Sequence of chain 1.A:
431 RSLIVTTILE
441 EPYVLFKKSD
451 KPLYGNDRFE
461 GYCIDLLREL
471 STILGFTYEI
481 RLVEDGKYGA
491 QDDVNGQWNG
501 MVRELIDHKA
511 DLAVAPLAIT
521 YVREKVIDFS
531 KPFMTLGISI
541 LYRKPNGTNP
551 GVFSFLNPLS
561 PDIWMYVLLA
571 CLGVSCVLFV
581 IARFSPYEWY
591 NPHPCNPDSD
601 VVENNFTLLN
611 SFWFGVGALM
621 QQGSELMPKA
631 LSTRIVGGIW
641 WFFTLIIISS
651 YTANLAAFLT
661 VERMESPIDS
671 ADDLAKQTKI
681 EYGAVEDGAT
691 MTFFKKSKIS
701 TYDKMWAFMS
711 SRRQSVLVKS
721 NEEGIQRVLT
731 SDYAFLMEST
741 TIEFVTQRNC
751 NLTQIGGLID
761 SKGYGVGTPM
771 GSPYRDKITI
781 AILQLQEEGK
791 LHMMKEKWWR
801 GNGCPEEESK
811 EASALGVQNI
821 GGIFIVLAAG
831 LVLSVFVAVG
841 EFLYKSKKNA

Sequence of chain 1.D:
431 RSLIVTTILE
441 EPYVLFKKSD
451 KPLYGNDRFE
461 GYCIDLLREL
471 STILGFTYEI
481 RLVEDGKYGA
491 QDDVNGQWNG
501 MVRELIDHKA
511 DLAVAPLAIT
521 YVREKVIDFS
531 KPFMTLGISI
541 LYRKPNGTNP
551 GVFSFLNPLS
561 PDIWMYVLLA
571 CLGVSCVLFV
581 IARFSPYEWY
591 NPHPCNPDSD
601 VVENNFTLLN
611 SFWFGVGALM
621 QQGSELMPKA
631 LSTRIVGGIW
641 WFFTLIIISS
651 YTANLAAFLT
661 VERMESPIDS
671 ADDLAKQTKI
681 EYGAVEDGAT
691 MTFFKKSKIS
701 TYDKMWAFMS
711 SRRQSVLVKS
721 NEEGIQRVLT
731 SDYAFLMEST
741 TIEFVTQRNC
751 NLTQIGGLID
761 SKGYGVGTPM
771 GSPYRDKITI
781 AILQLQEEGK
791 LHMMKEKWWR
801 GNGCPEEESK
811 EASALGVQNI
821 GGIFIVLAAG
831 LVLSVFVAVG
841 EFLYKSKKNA

The protein below binds the small molecule below.
Small molecule (SMILES): O=S1(=O)NCN(C2CC2)c2ccc(F)cc21

Binding-site contacts:
Ligand atom CAH contacts residue PHE533 of chain 1.A at 3.6 Å (hydrophobic).
Ligand atom CAE contacts residue LYS762 of chain 1.D at 4.0 Å.
Ligand atom FAC contacts residue MET534 of chain 1.D at 3.4 Å.
Ligand atom CAN contacts residue GLN786 of chain 1.A at 3.8 Å.
Ligand atom OAB contacts residue LYS531 of chain 1.A at 3.2 Å.
Ligand atom CAE contacts residue SER761 of chain 1.D at 3.4 Å.
Ligand atom FAC contacts residue LYS762 of chain 1.D at 3.2 Å.
Ligand atom CAH contacts residue PRO532 of chain 1.A at 3.9 Å (hydrophobic).
Ligand atom OAA contacts residue LEU783 of chain 1.A at 3.4 Å.
Ligand atom CAH contacts residue MET534 of chain 1.A at 4.1 Å (hydrophobic).
Ligand atom NAJ contacts residue PRO532 of chain 1.A at 3.2 Å (h-bond).
Ligand atom OAB contacts residue PRO532 of chain 1.A at 4.2 Å.
Ligand atom CAD contacts residue THR535 of chain 1.A at 3.6 Å.
Ligand atom CAK contacts residue LYS762 of chain 1.D at 3.2 Å.
Ligand atom NAO contacts residue PRO532 of chain 1.A at 3.7 Å.
Ligand atom CAD contacts residue SER761 of chain 1.D at 3.8 Å.
Ligand atom CAE contacts residue THR535 of chain 1.A at 3.5 Å.
Ligand atom CAH contacts residue LEU791 of chain 1.A at 3.9 Å (hydrophobic).
Ligand atom CAK contacts residue PRO532 of chain 1.D at 4.0 Å (hydrophobic).
Ligand atom CAK contacts residue THR535 of chain 1.D at 4.2 Å.
Ligand atom OAA contacts residue ILE519 of chain 1.D at 3.8 Å.
Ligand atom CAL contacts residue SER761 of chain 1.D at 4.3 Å.
Ligand atom CAD contacts residue THR535 of chain 1.D at 3.8 Å.
Ligand atom FAC contacts residue GLY763 of chain 1.D at 3.4 Å.
Ligand atom FAC contacts residue PRO532 of chain 1.D at 3.5 Å.
Ligand atom OAB contacts residue PRO532 of chain 1.D at 3.9 Å.
Ligand atom OAB contacts residue ILE519 of chain 1.D at 3.7 Å.
Ligand atom CAI contacts residue PRO532 of chain 1.A at 3.3 Å (hydrophobic).
Ligand atom CAK contacts residue GLY763 of chain 1.D at 3.8 Å.
Ligand atom CAG contacts residue SER761 of chain 1.D at 3.6 Å.
Ligand atom CAD contacts residue LYS762 of chain 1.D at 3.3 Å.
Ligand atom NAO contacts residue SER761 of chain 1.D at 4.3 Å.
Ligand atom CAH contacts residue GLN786 of chain 1.A at 3.4 Å.
Ligand atom CAF contacts residue LYS762 of chain 1.D at 3.8 Å.
Ligand atom CAF contacts residue GLY763 of chain 1.D at 3.8 Å.
Ligand atom CAF contacts residue PRO532 of chain 1.D at 3.5 Å (hydrophobic).
Ligand atom CAG contacts residue GLN786 of chain 1.A at 3.7 Å.
Ligand atom CAN contacts residue PRO532 of chain 1.A at 3.8 Å (hydrophobic).
Ligand atom NAJ contacts residue LEU783 of chain 1.A at 3.7 Å.
Ligand atom FAC contacts residue THR535 of chain 1.D at 3.3 Å.